The small molecule below binds the protein below.
Small molecule (SMILES): O=CCC(=O)O

Sequence of chain 1.A:
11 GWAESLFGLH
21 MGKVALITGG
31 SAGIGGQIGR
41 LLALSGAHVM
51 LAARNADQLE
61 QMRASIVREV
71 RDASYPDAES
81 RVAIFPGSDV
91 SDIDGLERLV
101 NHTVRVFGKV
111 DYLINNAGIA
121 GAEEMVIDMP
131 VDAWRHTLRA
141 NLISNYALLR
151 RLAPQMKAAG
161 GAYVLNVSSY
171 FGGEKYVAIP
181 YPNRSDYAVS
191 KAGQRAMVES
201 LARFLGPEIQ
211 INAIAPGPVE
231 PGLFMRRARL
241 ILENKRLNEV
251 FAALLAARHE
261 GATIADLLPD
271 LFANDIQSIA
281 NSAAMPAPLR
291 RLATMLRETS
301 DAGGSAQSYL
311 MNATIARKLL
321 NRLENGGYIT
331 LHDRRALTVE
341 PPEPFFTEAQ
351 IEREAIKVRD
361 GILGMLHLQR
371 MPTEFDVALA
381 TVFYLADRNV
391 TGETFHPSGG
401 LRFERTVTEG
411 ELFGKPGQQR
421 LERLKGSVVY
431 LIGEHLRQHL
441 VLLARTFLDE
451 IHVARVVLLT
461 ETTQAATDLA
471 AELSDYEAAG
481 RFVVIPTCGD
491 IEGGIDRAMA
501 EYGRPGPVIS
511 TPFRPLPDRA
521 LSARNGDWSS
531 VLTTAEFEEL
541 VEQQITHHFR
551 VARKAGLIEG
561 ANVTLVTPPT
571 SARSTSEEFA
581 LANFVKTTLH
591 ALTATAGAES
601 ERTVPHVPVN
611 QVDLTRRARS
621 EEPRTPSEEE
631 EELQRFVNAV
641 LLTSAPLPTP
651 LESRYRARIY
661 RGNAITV

Binding-site contacts:
Ligand atom O1 contacts residue TYR187 of chain 1.A at 3.2 Å (h-bond).
Ligand atom C contacts residue TYR187 of chain 1.A at 4.1 Å (hydrophobic).
Ligand atom C1 contacts residue PHE171 of chain 1.A at 4.0 Å (hydrophobic).
Ligand atom O contacts residue TYR187 of chain 1.A at 4.3 Å.
Ligand atom C2 contacts residue PHE171 of chain 1.A at 3.5 Å (hydrophobic).
Ligand atom O1 contacts residue PHE171 of chain 1.A at 4.4 Å.
Ligand atom O1 contacts residue SER169 of chain 1.A at 3.0 Å (h-bond).
Ligand atom C contacts residue ARG184 of chain 1.A at 4.4 Å.
Ligand atom C2 contacts residue SER169 of chain 1.A at 3.4 Å.
Ligand atom C2 contacts residue NAP1 of chain 1.C at 4.2 Å.
Ligand atom C2 contacts residue TYR187 of chain 1.A at 3.7 Å (hydrophobic).
Ligand atom C1 contacts residue TYR181 of chain 1.A at 3.4 Å (hydrophobic).
Ligand atom C1 contacts residue ARG184 of chain 1.A at 4.5 Å.
Ligand atom C contacts residue NAP1 of chain 1.C at 4.5 Å.
Ligand atom O2 contacts residue TYR181 of chain 1.A at 3.8 Å.
Ligand atom C1 contacts residue TYR187 of chain 1.A at 3.5 Å (hydrophobic).
Ligand atom C contacts residue TYR181 of chain 1.A at 4.0 Å (hydrophobic).
Ligand atom O2 contacts residue ARG237 of chain 1.A at 3.5 Å (salt-bridge).
Ligand atom O contacts residue NAP1 of chain 1.C at 3.2 Å (h-bond).
Ligand atom O1 contacts residue NAP1 of chain 1.C at 3.0 Å.
Ligand atom C2 contacts residue TYR181 of chain 1.A at 4.3 Å (hydrophobic).
Ligand atom O2 contacts residue ARG184 of chain 1.A at 3.5 Å (salt-bridge).